Binding-site contacts:
Ligand atom C3 contacts residue THR21 of chain 1.B at 4.5 Å.
Ligand atom C5 contacts residue TYR49 of chain 1.B at 3.5 Å (hydrophobic).
Ligand atom C6 contacts residue GLU22 of chain 1.B at 3.6 Å.
Ligand atom C2 contacts residue GLU22 of chain 1.B at 4.1 Å.
Ligand atom C4 contacts residue THR21 of chain 1.B at 3.8 Å.
Ligand atom F contacts residue ARG20 of chain 1.B at 3.3 Å.
Ligand atom C2 contacts residue ILE47 of chain 1.B at 4.4 Å (hydrophobic).
Ligand atom C3 contacts residue GLU22 of chain 1.B at 4.0 Å.
Ligand atom C4 contacts residue ILE48 of chain 1.B at 4.4 Å (hydrophobic).
Ligand atom C6 contacts residue TYR49 of chain 1.B at 4.2 Å (hydrophobic).
Ligand atom C4 contacts residue ILE47 of chain 1.B at 4.0 Å (hydrophobic).
Ligand atom F contacts residue TYR49 of chain 1.B at 3.3 Å.
Ligand atom O contacts residue ILE47 of chain 1.B at 3.3 Å (h-bond).
Ligand atom C6 contacts residue THR21 of chain 1.B at 4.0 Å.
Ligand atom C4 contacts residue TYR49 of chain 1.B at 3.5 Å (hydrophobic).
Ligand atom C contacts residue GLU46 of chain 1.B at 3.9 Å.
Ligand atom O1 contacts residue GLY45 of chain 1.B at 3.5 Å.
Ligand atom O contacts residue GLY45 of chain 1.B at 3.7 Å.
Ligand atom C contacts residue GLY45 of chain 1.B at 4.0 Å.
Ligand atom O1 contacts residue GLU46 of chain 1.B at 4.2 Å.
Ligand atom C contacts residue ILE47 of chain 1.B at 3.8 Å (hydrophobic).
Ligand atom C3 contacts residue ILE47 of chain 1.B at 3.3 Å (hydrophobic).
Ligand atom O contacts residue GLU46 of chain 1.B at 2.9 Å (salt-bridge).
Ligand atom O2 contacts residue GLU22 of chain 1.B at 4.4 Å.
Ligand atom C5 contacts residue ARG20 of chain 1.B at 4.0 Å.
Ligand atom C4 contacts residue ARG20 of chain 1.B at 3.5 Å.
Ligand atom C4 contacts residue GLU22 of chain 1.B at 3.7 Å.
Ligand atom C7 contacts residue GLU22 of chain 1.B at 3.8 Å.
Ligand atom C5 contacts residue GLU22 of chain 1.B at 3.5 Å.
Ligand atom C5 contacts residue THR21 of chain 1.B at 3.5 Å.
Ligand atom C1 contacts residue ILE47 of chain 1.B at 4.2 Å (hydrophobic).
Ligand atom F contacts residue GLU22 of chain 1.B at 3.8 Å.
Ligand atom O1 contacts residue ILE47 of chain 1.B at 4.2 Å.
Ligand atom F contacts residue THR21 of chain 1.B at 3.1 Å.
Ligand atom C3 contacts residue TYR49 of chain 1.B at 4.4 Å (hydrophobic).

Sequence of chain 1.B:
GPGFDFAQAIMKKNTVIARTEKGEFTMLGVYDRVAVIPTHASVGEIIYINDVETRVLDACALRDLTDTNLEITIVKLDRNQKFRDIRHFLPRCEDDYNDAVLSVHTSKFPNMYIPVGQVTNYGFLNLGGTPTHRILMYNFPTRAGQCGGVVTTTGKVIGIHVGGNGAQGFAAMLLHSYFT

The small molecule below binds the protein below.
Small molecule (SMILES): O=C(O)COc1ccc(F)cc1